Sequence of chain 1.F:
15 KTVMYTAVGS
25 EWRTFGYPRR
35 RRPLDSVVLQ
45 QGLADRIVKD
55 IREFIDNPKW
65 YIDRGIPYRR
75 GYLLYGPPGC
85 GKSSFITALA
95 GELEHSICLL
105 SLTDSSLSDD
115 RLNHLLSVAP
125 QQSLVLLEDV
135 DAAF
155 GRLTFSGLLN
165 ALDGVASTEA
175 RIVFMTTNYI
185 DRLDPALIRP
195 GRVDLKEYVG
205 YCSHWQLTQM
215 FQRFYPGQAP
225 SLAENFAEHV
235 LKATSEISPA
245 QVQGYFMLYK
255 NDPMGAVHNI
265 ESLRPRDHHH

Sequence of chain 1.D:
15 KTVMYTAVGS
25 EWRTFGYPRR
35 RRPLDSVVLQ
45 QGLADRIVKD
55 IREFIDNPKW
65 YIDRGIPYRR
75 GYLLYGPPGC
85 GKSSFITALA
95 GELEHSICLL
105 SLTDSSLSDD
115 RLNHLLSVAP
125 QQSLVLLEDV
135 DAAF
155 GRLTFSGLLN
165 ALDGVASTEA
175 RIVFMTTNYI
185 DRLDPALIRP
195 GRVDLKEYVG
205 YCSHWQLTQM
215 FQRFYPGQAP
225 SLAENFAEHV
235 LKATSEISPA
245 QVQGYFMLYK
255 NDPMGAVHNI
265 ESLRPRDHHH

Binding-site contacts:
Ligand atom N7 contacts residue CYS84 of chain 1.F at 3.1 Å.
Ligand atom O2A contacts residue GLY85 of chain 1.F at 3.3 Å.
Ligand atom C5 contacts residue PRO243 of chain 1.F at 3.3 Å (hydrophobic).
Ligand atom C2' contacts residue GLN247 of chain 1.F at 3.5 Å.
Ligand atom O2' contacts residue ARG36 of chain 1.F at 2.9 Å (salt-bridge).
Ligand atom N6 contacts residue VAL42 of chain 1.F at 2.9 Å (h-bond).
Ligand atom N3B contacts residue ARG193 of chain 1.D at 3.2 Å (salt-bridge).
Ligand atom O3G contacts residue ASN182 of chain 1.F at 3.0 Å (h-bond).
Ligand atom O1B contacts residue MG1 of chain 1.S at 2.0 Å.
Ligand atom C8 contacts residue GLY83 of chain 1.F at 3.5 Å.
Ligand atom O2G contacts residue ARG196 of chain 1.D at 2.7 Å (salt-bridge).
Ligand atom O2B contacts residue GLY85 of chain 1.F at 3.1 Å (h-bond).
Ligand atom C5' contacts residue ASP167 of chain 1.D at 3.1 Å.
Ligand atom O2' contacts residue GLN247 of chain 1.F at 2.6 Å (h-bond).
Ligand atom O1B contacts residue SER87 of chain 1.F at 2.9 Å (h-bond).
Ligand atom PG contacts residue MG1 of chain 1.S at 3.1 Å.
Ligand atom O3' contacts residue GLN247 of chain 1.F at 2.7 Å (h-bond).
Ligand atom O2A contacts residue LYS86 of chain 1.F at 3.5 Å (salt-bridge).
Ligand atom N3B contacts residue GLY83 of chain 1.F at 3.0 Å (h-bond).
Ligand atom O1A contacts residue ASP167 of chain 1.D at 3.5 Å (salt-bridge).
Ligand atom N7 contacts residue GLY85 of chain 1.F at 3.0 Å (h-bond).
Ligand atom N7 contacts residue PRO243 of chain 1.F at 3.5 Å.
Ligand atom O2G contacts residue ARG193 of chain 1.D at 2.9 Å (salt-bridge).
Ligand atom O1G contacts residue ARG196 of chain 1.D at 3.0 Å (salt-bridge).
Ligand atom O2G contacts residue PRO82 of chain 1.F at 3.3 Å.
Ligand atom C1' contacts residue GLN247 of chain 1.F at 3.4 Å.
Ligand atom PB contacts residue MG1 of chain 1.S at 3.1 Å.
Ligand atom O2B contacts residue CYS84 of chain 1.F at 3.2 Å (h-bond).
Ligand atom N1 contacts residue VAL42 of chain 1.F at 3.1 Å (h-bond).
Ligand atom N3B contacts residue MG1 of chain 1.S at 3.3 Å.
Ligand atom O2A contacts residue SER88 of chain 1.F at 2.8 Å (h-bond).
Ligand atom N6 contacts residue PRO243 of chain 1.F at 3.6 Å.
Ligand atom O4' contacts residue ALA244 of chain 1.F at 3.4 Å.
Ligand atom C5' contacts residue ARG193 of chain 1.D at 3.5 Å.
Ligand atom O2B contacts residue LYS86 of chain 1.F at 2.9 Å (salt-bridge).
Ligand atom O2A contacts residue SER87 of chain 1.F at 3.4 Å (h-bond).
Ligand atom O3G contacts residue LYS86 of chain 1.F at 2.7 Å (salt-bridge).
Ligand atom O1G contacts residue MG1 of chain 1.S at 2.0 Å.
Ligand atom C6 contacts residue PRO243 of chain 1.F at 3.4 Å (hydrophobic).
Ligand atom N6 contacts residue CYS84 of chain 1.F at 3.1 Å (h-bond).

The small molecule below binds the protein below.
Small molecule (SMILES): Nc1ncnc2c1ncn2[C@@H]1O[C@H](CO[P](=O)(O)O[P](=O)(O)NP(=O)(O)O)[C@@H](O)[C@H]1O